Binding-site contacts:
Ligand atom C14 contacts residue LEU111 of chain 1.G at 3.8 Å (hydrophobic).
Ligand atom C21 contacts residue ASP112 of chain 1.G at 3.6 Å.
Ligand atom O26 contacts residue ASP177 of chain 1.G at 3.3 Å.
Ligand atom C8 contacts residue GLY43 of chain 1.G at 3.7 Å.
Ligand atom C10 contacts residue ALA61 of chain 1.G at 3.7 Å (hydrophobic).
Ligand atom N16 contacts residue LEU40 of chain 1.G at 3.8 Å.
Ligand atom N15 contacts residue GLU109 of chain 1.G at 3.8 Å.
Ligand atom C19 contacts residue LEU40 of chain 1.G at 3.7 Å (hydrophobic).
Ligand atom N16 contacts residue CYS110 of chain 1.G at 3.8 Å.
Ligand atom C18 contacts residue LEU111 of chain 1.G at 3.1 Å (hydrophobic).
Ligand atom C4 contacts residue THR176 of chain 1.G at 3.7 Å.
Ligand atom C17 contacts residue LEU40 of chain 1.G at 3.8 Å (hydrophobic).
Ligand atom C13 contacts residue LEU163 of chain 1.G at 3.3 Å (hydrophobic).
Ligand atom C25 contacts residue LEU40 of chain 1.G at 3.8 Å (hydrophobic).
Ligand atom N7 contacts residue GLY43 of chain 1.G at 3.5 Å.
Ligand atom C17 contacts residue CYS110 of chain 1.G at 3.5 Å (hydrophobic).
Ligand atom C8 contacts residue ASP177 of chain 1.G at 3.3 Å.
Ligand atom C2 contacts residue LEU163 of chain 1.G at 3.8 Å (hydrophobic).
Ligand atom C20 contacts residue LEU111 of chain 1.G at 3.5 Å (hydrophobic).
Ligand atom C10 contacts residue LEU111 of chain 1.G at 3.5 Å (hydrophobic).
Ligand atom C19 contacts residue LEU111 of chain 1.G at 3.4 Å (hydrophobic).
Ligand atom C8 contacts residue ASN161 of chain 1.G at 3.4 Å.
Ligand atom N1 contacts residue LEU163 of chain 1.G at 3.7 Å.
Ligand atom N7 contacts residue ASP177 of chain 1.G at 3.0 Å (salt-bridge).
Ligand atom C12 contacts residue LEU163 of chain 1.G at 3.5 Å (hydrophobic).
Ligand atom C21 contacts residue LEU40 of chain 1.G at 3.8 Å (hydrophobic).
Ligand atom N15 contacts residue LEU111 of chain 1.G at 2.9 Å (h-bond).
Ligand atom C21 contacts residue LEU111 of chain 1.G at 3.5 Å (hydrophobic).
Ligand atom C22 contacts residue ASP112 of chain 1.G at 3.8 Å.
Ligand atom C8 contacts residue LEU42 of chain 1.G at 3.7 Å (hydrophobic).
Ligand atom C6 contacts residue ASP177 of chain 1.G at 3.7 Å.
Ligand atom C17 contacts residue ASP112 of chain 1.G at 3.7 Å.
Ligand atom C10 contacts residue GLU109 of chain 1.G at 3.2 Å.
Ligand atom C3 contacts residue THR176 of chain 1.G at 3.8 Å.
Ligand atom N16 contacts residue LEU111 of chain 1.G at 3.3 Å (h-bond).
Ligand atom C17 contacts residue LEU111 of chain 1.G at 3.0 Å (hydrophobic).
Ligand atom C3 contacts residue MET108 of chain 1.G at 3.7 Å (hydrophobic).
Ligand atom N16 contacts residue ASP112 of chain 1.G at 3.2 Å.
Ligand atom O26 contacts residue LYS63 of chain 1.G at 3.3 Å (salt-bridge).
Ligand atom C4 contacts residue VAL48 of chain 1.G at 3.8 Å (hydrophobic).

Sequence of chain 1.G:
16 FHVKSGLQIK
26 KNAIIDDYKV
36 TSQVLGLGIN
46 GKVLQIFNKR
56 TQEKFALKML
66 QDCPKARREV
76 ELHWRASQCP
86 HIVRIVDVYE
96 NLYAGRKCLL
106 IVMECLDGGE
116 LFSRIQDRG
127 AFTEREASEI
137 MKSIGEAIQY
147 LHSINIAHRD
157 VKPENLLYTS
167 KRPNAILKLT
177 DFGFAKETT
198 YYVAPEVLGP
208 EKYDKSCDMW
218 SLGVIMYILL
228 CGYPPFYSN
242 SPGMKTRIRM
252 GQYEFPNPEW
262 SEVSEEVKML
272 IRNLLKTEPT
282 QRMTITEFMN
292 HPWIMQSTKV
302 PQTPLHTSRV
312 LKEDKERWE

This protein binds this small molecule.
Small molecule (SMILES): O=C1NCCc2[nH]c(-c3ccnc(-c4cnc5ccccc5c4)c3)cc21